Sequence of chain 6.B:
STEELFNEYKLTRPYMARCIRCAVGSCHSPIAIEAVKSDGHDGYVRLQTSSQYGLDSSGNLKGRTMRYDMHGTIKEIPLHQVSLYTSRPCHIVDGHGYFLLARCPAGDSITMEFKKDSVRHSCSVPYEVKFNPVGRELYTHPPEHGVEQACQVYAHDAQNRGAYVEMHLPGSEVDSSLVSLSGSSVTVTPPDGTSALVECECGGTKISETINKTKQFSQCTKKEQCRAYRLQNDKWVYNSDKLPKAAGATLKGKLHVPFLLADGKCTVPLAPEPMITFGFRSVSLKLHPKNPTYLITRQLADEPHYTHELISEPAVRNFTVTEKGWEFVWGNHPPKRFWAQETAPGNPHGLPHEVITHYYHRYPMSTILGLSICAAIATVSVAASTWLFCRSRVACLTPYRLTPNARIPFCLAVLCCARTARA

This small molecule binds to this protein.
Small molecule (SMILES): CC(=O)N[C@@H]1[C@@H](O)[C@H](O)[C@@H](CO)O[C@H]1O

Binding-site contacts:
Ligand atom C4 contacts residue ASN212 of chain 6.B at 4.2 Å.
Ligand atom O6 contacts residue ASN212 of chain 6.B at 4.4 Å.
Ligand atom N2 contacts residue ASN212 of chain 6.B at 2.9 Å (h-bond).
Ligand atom C1 contacts residue ASN212 of chain 6.B at 1.4 Å.
Ligand atom C3 contacts residue ASN212 of chain 6.B at 3.8 Å.
Ligand atom C1 contacts residue ILE211 of chain 6.B at 4.1 Å (hydrophobic).
Ligand atom C2 contacts residue ASN212 of chain 6.B at 2.5 Å.
Ligand atom C5 contacts residue ASN212 of chain 6.B at 3.7 Å.
Ligand atom C7 contacts residue ASN212 of chain 6.B at 3.9 Å.
Ligand atom O7 contacts residue ASN212 of chain 6.B at 4.5 Å.
Ligand atom N2 contacts residue ILE211 of chain 6.B at 4.0 Å.
Ligand atom O5 contacts residue ASN212 of chain 6.B at 2.4 Å (h-bond).